Binding-site contacts:
Ligand atom CAL contacts residue MET130 of chain 11.A at 3.2 Å (hydrophobic).
Ligand atom NAT contacts residue ILE192 of chain 11.A at 3.8 Å.
Ligand atom CAA contacts residue SER180 of chain 11.A at 3.6 Å.
Ligand atom CAI contacts residue TYR157 of chain 11.A at 3.6 Å (hydrophobic).
Ligand atom CAY contacts residue VAL194 of chain 11.A at 3.8 Å (hydrophobic).
Ligand atom CAO contacts residue PHE236 of chain 11.A at 3.7 Å (hydrophobic).
Ligand atom CAZ contacts residue VAL194 of chain 11.A at 3.9 Å (hydrophobic).
Ligand atom CAL contacts residue LEU132 of chain 11.A at 3.9 Å (hydrophobic).
Ligand atom CAQ contacts residue PHE236 of chain 11.A at 3.5 Å (hydrophobic).
Ligand atom OAC contacts residue PHE236 of chain 11.A at 3.5 Å.
Ligand atom CBB contacts residue MET130 of chain 11.A at 3.7 Å (hydrophobic).
Ligand atom CAD contacts residue ILE192 of chain 11.A at 3.4 Å (hydrophobic).
Ligand atom NAU contacts residue LYS111 of chain 11.A at 3.5 Å (salt-bridge).
Ligand atom CAH contacts residue TYR110 of chain 11.A at 3.6 Å (hydrophobic).
Ligand atom CAJ contacts residue LEU132 of chain 11.A at 3.3 Å (hydrophobic).
Ligand atom CAE contacts residue TYR110 of chain 11.A at 3.8 Å (hydrophobic).
Ligand atom CAX contacts residue TYR110 of chain 11.A at 3.6 Å (hydrophobic).
Ligand atom CAJ contacts residue VAL194 of chain 11.A at 3.6 Å (hydrophobic).
Ligand atom CAG contacts residue TYR110 of chain 11.A at 3.7 Å (hydrophobic).
Ligand atom NBD contacts residue PHE236 of chain 11.A at 3.6 Å.
Ligand atom CAX contacts residue PHE236 of chain 11.A at 3.3 Å (hydrophobic).
Ligand atom CAB contacts residue TYR203 of chain 11.A at 3.6 Å (hydrophobic).
Ligand atom CAN contacts residue ILE108 of chain 11.A at 3.7 Å (hydrophobic).
Ligand atom CBA contacts residue TYR110 of chain 11.A at 3.4 Å (hydrophobic).
Ligand atom CAE contacts residue SER204 of chain 11.A at 3.4 Å.
Ligand atom CAL contacts residue VAL194 of chain 11.A at 3.8 Å (hydrophobic).
Ligand atom CAK contacts residue TYR157 of chain 11.A at 3.6 Å (hydrophobic).
Ligand atom OAV contacts residue ILE192 of chain 11.A at 3.1 Å.
Ligand atom CAA contacts residue PRO179 of chain 11.A at 3.3 Å (hydrophobic).
Ligand atom NAT contacts residue TYR157 of chain 11.A at 3.4 Å.
Ligand atom CAF contacts residue LYS111 of chain 11.A at 3.6 Å.
Ligand atom CAR contacts residue TYR203 of chain 11.A at 3.7 Å (hydrophobic).
Ligand atom OAC contacts residue THR109 of chain 11.A at 3.8 Å.
Ligand atom CAM contacts residue TYR157 of chain 11.A at 3.8 Å (hydrophobic).
Ligand atom OAC contacts residue TYR110 of chain 11.A at 3.6 Å.
Ligand atom CAA contacts residue ILE181 of chain 11.A at 3.8 Å (hydrophobic).
Ligand atom CAA contacts residue ILE155 of chain 11.A at 3.8 Å (hydrophobic).
Ligand atom NBD contacts residue TYR110 of chain 11.A at 3.4 Å.
Ligand atom CAS contacts residue TYR203 of chain 11.A at 3.7 Å (hydrophobic).
Ligand atom NBC contacts residue PHE236 of chain 11.A at 3.7 Å.

This small molecule binds to this protein.
Small molecule (SMILES): CCO/N=C/c1ccc(OCC[C@@H](C)CCN2CCN(c3ccncc3)C2=O)cc1

Sequence of chain 11.A:
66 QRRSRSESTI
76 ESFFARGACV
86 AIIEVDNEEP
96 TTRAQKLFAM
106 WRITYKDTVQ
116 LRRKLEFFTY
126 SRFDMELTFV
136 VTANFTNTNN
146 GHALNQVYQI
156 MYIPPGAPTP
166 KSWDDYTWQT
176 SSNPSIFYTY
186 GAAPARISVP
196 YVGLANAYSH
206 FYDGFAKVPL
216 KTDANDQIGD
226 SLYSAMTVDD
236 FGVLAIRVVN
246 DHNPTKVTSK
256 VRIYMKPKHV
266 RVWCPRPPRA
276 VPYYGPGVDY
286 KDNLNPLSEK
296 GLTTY

Sequence of chain 11.C:
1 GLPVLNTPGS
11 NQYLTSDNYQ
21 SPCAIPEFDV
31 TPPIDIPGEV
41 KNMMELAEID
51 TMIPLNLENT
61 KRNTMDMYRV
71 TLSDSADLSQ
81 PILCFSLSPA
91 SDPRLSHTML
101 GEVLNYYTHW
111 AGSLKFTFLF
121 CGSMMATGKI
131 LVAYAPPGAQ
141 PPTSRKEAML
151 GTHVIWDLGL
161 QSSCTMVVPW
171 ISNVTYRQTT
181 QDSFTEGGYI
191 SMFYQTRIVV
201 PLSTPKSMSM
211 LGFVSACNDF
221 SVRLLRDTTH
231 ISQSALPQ